The small molecule below binds the protein below.
Small molecule (SMILES): CC(=O)N[C@@H]1[C@@H](O)[C@H](O)[C@@H](CO)O[C@H]1O

Binding-site contacts:
Ligand atom C8 contacts residue NAG1 of chain 1.O at 3.6 Å.
Ligand atom C3 contacts residue ASN151 of chain 1.F at 3.8 Å.
Ligand atom N2 contacts residue NAG1 of chain 1.O at 3.8 Å.
Ligand atom O7 contacts residue NAG1 of chain 1.UA at 3.6 Å.
Ligand atom C1 contacts residue ASN151 of chain 1.F at 1.4 Å.
Ligand atom C7 contacts residue NAG1 of chain 1.O at 4.0 Å.
Ligand atom C6 contacts residue THR153 of chain 1.F at 4.3 Å.
Ligand atom O5 contacts residue ASN151 of chain 1.F at 2.4 Å (h-bond).
Ligand atom C7 contacts residue NAG1 of chain 1.UA at 4.4 Å.
Ligand atom O5 contacts residue ASN151 of chain 1.J at 4.3 Å.
Ligand atom N2 contacts residue ASN151 of chain 1.F at 2.9 Å (h-bond).
Ligand atom O7 contacts residue ASN151 of chain 1.F at 2.9 Å (h-bond).
Ligand atom C5 contacts residue ASN151 of chain 1.F at 3.7 Å.
Ligand atom C8 contacts residue ASN151 of chain 1.F at 4.3 Å.
Ligand atom C7 contacts residue ASN151 of chain 1.F at 3.1 Å.
Ligand atom C2 contacts residue ASN151 of chain 1.F at 2.4 Å.
Ligand atom C4 contacts residue ASN151 of chain 1.F at 4.2 Å.

Sequence of chain 1.F:
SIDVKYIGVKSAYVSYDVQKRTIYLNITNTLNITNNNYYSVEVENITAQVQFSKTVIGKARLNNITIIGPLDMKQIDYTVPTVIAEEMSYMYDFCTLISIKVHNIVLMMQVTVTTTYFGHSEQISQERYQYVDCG

Sequence of chain 1.J:
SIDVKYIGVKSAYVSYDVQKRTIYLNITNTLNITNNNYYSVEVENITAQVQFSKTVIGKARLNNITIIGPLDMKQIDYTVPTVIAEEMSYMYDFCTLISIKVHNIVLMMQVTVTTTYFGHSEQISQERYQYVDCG